This protein binds this small molecule.
Small molecule (SMILES): CC(=O)N[C@@H]1[C@@H](O)[C@H](O)[C@@H](CO)O[C@H]1O

Sequence of chain 4.A:
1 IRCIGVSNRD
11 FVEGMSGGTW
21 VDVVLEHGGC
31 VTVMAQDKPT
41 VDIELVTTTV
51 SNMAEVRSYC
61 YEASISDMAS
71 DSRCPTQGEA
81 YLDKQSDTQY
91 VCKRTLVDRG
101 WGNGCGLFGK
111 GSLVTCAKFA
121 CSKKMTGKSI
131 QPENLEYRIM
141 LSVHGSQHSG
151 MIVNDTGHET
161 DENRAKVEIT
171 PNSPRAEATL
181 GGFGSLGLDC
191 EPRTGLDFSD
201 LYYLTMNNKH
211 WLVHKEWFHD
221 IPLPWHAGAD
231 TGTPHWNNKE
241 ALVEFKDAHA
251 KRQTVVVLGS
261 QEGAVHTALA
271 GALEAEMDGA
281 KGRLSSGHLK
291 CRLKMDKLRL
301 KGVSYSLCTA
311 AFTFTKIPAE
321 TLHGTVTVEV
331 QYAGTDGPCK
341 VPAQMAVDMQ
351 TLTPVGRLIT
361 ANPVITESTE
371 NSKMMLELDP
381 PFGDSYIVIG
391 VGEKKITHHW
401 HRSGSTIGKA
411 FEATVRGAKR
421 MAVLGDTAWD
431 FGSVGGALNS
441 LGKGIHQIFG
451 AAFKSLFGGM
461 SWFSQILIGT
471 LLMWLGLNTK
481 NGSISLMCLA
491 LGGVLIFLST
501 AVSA

Binding-site contacts:
Ligand atom C5 contacts residue ASN154 of chain 4.A at 3.8 Å.
Ligand atom C7 contacts residue THR160 of chain 4.A at 3.4 Å.
Ligand atom C8 contacts residue VAL153 of chain 4.A at 4.4 Å (hydrophobic).
Ligand atom O7 contacts residue THR160 of chain 4.A at 2.5 Å.
Ligand atom C4 contacts residue THR160 of chain 4.A at 3.6 Å.
Ligand atom C2 contacts residue ASN154 of chain 4.A at 2.5 Å.
Ligand atom N2 contacts residue THR160 of chain 4.A at 3.5 Å.
Ligand atom C8 contacts residue ILE152 of chain 4.A at 4.3 Å (hydrophobic).
Ligand atom C7 contacts residue ASN154 of chain 4.A at 3.0 Å.
Ligand atom O7 contacts residue ASP161 of chain 4.A at 3.7 Å.
Ligand atom C6 contacts residue HIS158 of chain 4.A at 4.0 Å.
Ligand atom C1 contacts residue THR160 of chain 4.A at 3.0 Å.
Ligand atom C3 contacts residue ASN154 of chain 4.A at 3.9 Å.
Ligand atom O6 contacts residue HIS158 of chain 4.A at 3.4 Å (h-bond).
Ligand atom C4 contacts residue ASN154 of chain 4.A at 4.3 Å.
Ligand atom C2 contacts residue THR160 of chain 4.A at 2.7 Å.
Ligand atom O7 contacts residue ASN154 of chain 4.A at 2.7 Å (h-bond).
Ligand atom C8 contacts residue ASN154 of chain 4.A at 4.1 Å.
Ligand atom N2 contacts residue ASN154 of chain 4.A at 3.0 Å (h-bond).
Ligand atom C6 contacts residue THR160 of chain 4.A at 3.7 Å.
Ligand atom O5 contacts residue ASN154 of chain 4.A at 2.4 Å (h-bond).
Ligand atom O5 contacts residue HIS158 of chain 4.A at 3.8 Å.
Ligand atom O3 contacts residue THR160 of chain 4.A at 4.3 Å.
Ligand atom C1 contacts residue ASN154 of chain 4.A at 1.6 Å.
Ligand atom O5 contacts residue THR160 of chain 4.A at 3.2 Å.
Ligand atom C3 contacts residue THR160 of chain 4.A at 3.9 Å.
Ligand atom C5 contacts residue THR160 of chain 4.A at 3.7 Å.